This small molecule binds to this protein.
Small molecule (SMILES): CC(C)[C@H](NC(=O)[C@H](CCCN=C(N)N)NC(=O)[C@@H](N)CCC(=O)O)C(=O)N[C@H](C=O)CCCCN

Binding-site contacts:
Ligand atom CG2 contacts residue PHE76 of chain 4.B at 3.8 Å (hydrophobic).

Sequence of chain 4.B:
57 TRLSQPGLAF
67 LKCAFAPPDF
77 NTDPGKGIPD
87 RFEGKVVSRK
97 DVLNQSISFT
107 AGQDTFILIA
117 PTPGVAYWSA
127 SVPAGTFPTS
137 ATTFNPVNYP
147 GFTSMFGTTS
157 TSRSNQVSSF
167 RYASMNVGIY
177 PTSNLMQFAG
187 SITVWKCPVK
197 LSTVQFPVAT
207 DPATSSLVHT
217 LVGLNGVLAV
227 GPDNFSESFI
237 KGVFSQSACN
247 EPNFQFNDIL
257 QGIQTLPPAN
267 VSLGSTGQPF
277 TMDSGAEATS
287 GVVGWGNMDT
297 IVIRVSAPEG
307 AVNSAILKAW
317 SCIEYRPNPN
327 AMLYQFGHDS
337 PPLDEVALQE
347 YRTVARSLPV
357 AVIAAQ